Sequence of chain 1.A:
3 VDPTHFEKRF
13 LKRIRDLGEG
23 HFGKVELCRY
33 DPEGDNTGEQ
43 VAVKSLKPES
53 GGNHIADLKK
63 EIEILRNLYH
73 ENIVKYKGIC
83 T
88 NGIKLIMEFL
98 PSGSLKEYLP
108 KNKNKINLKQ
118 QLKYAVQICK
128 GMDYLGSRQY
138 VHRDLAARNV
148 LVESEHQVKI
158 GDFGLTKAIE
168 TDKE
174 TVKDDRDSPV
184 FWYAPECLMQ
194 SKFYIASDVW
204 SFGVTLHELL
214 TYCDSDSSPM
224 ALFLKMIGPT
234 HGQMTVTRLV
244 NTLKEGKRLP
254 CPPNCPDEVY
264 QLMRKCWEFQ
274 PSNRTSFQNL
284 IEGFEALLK

The protein below binds the small molecule below.
Small molecule (SMILES): Cc1cnc(NC(=O)C2CC2)nc1-c1c[nH]c2c(NC(=O)[C@@H](C)N3CCN(C)CC3)cccc12

Binding-site contacts:
Ligand atom N4 contacts residue LEU97 of chain 1.A at 3.1 Å (h-bond).
Ligand atom C2 contacts residue ALA44 of chain 1.A at 3.6 Å (hydrophobic).
Ligand atom C15 contacts residue LEU19 of chain 1.A at 3.7 Å (hydrophobic).
Ligand atom C25 contacts residue ARG145 of chain 1.A at 3.5 Å.
Ligand atom C35 contacts residue GLY100 of chain 1.A at 3.5 Å.
Ligand atom C30 contacts residue ASP141 of chain 1.A at 3.2 Å.
Ligand atom O33 contacts residue LEU19 of chain 1.A at 3.5 Å.
Ligand atom C28 contacts residue ASP141 of chain 1.A at 3.2 Å.
Ligand atom C17 contacts residue VAL27 of chain 1.A at 3.6 Å (hydrophobic).
Ligand atom C1 contacts residue ALA44 of chain 1.A at 3.5 Å (hydrophobic).
Ligand atom N31 contacts residue LEU97 of chain 1.A at 2.8 Å (h-bond).
Ligand atom C3 contacts residue GLU95 of chain 1.A at 3.2 Å.
Ligand atom C29 contacts residue ASP141 of chain 1.A at 3.7 Å.
Ligand atom C34 contacts residue LEU97 of chain 1.A at 3.5 Å (hydrophobic).
Ligand atom C9 contacts residue GLY158 of chain 1.A at 3.2 Å.
Ligand atom O20 contacts residue ARG145 of chain 1.A at 3.2 Å (salt-bridge).
Ligand atom C32 contacts residue GLY100 of chain 1.A at 3.7 Å.
Ligand atom C36 contacts residue LEU19 of chain 1.A at 3.7 Å (hydrophobic).
Ligand atom C36 contacts residue PRO98 of chain 1.A at 3.7 Å (hydrophobic).
Ligand atom N31 contacts residue PHE96 of chain 1.A at 3.6 Å.
Ligand atom C1 contacts residue GLU95 of chain 1.A at 3.7 Å.
Ligand atom C3 contacts residue LEU97 of chain 1.A at 3.6 Å (hydrophobic).
Ligand atom C21 contacts residue ASP159 of chain 1.A at 3.5 Å.
Ligand atom C35 contacts residue GLU104 of chain 1.A at 3.3 Å.
Ligand atom C26 contacts residue ARG145 of chain 1.A at 3.7 Å.
Ligand atom C34 contacts residue PRO98 of chain 1.A at 3.4 Å (hydrophobic).
Ligand atom N10 contacts residue ASP159 of chain 1.A at 2.9 Å (salt-bridge).
Ligand atom C15 contacts residue GLY20 of chain 1.A at 3.6 Å.
Ligand atom N18 contacts residue ASP159 of chain 1.A at 3.0 Å (salt-bridge).
Ligand atom N10 contacts residue GLY158 of chain 1.A at 3.7 Å.
Ligand atom C26 contacts residue ASP141 of chain 1.A at 3.5 Å.
Ligand atom C3 contacts residue LEU148 of chain 1.A at 3.7 Å (hydrophobic).
Ligand atom N27 contacts residue ASP141 of chain 1.A at 2.5 Å (salt-bridge).
Ligand atom C2 contacts residue LEU148 of chain 1.A at 3.6 Å (hydrophobic).
Ligand atom C5 contacts residue LEU97 of chain 1.A at 3.6 Å (hydrophobic).
Ligand atom N4 contacts residue PHE96 of chain 1.A at 3.7 Å.
Ligand atom C32 contacts residue LEU97 of chain 1.A at 3.6 Å (hydrophobic).
Ligand atom C3 contacts residue ALA44 of chain 1.A at 3.7 Å (hydrophobic).
Ligand atom C25 contacts residue ASN146 of chain 1.A at 3.6 Å.
Ligand atom C34 contacts residue GLY100 of chain 1.A at 3.3 Å.